The small molecule below binds the protein below.
Small molecule (SMILES): Nc1ncnc2c1ncn2[C@@H]1O[C@H](CO[P](=O)(O)O[P](=O)(O)NP(=O)(O)O)[C@@H](O)[C@H]1O

Binding-site contacts:
Ligand atom C6 contacts residue SER219 of chain 2.A at 3.8 Å.
Ligand atom N3B contacts residue GLY10 of chain 2.A at 3.5 Å.
Ligand atom N6 contacts residue GLU265 of chain 2.A at 2.7 Å (salt-bridge).
Ligand atom C2 contacts residue SER219 of chain 2.A at 3.1 Å.
Ligand atom O2A contacts residue GLY131 of chain 2.A at 3.5 Å.
Ligand atom PB contacts residue THR132 of chain 2.A at 3.6 Å.
Ligand atom C5' contacts residue GLY131 of chain 2.A at 3.8 Å.
Ligand atom O1A contacts residue GLY261 of chain 2.A at 3.6 Å.
Ligand atom O3' contacts residue GLY181 of chain 2.A at 3.4 Å.
Ligand atom N3 contacts residue GLY215 of chain 2.A at 3.4 Å.
Ligand atom O1B contacts residue THR132 of chain 2.A at 2.7 Å (h-bond).
Ligand atom N7 contacts residue GLY261 of chain 2.A at 3.4 Å.
Ligand atom O3A contacts residue LYS13 of chain 2.A at 3.6 Å.
Ligand atom C1' contacts residue GLY181 of chain 2.A at 3.8 Å.
Ligand atom O5' contacts residue THR132 of chain 2.A at 3.2 Å (h-bond).
Ligand atom O3' contacts residue ARG182 of chain 2.A at 3.4 Å (salt-bridge).
Ligand atom O2B contacts residue THR12 of chain 2.A at 2.8 Å (h-bond).
Ligand atom O2A contacts residue GLY261 of chain 2.A at 2.9 Å (h-bond).
Ligand atom C5 contacts residue VAL262 of chain 2.A at 3.8 Å (hydrophobic).
Ligand atom O2B contacts residue GLY10 of chain 2.A at 3.4 Å.
Ligand atom C6 contacts residue VAL262 of chain 2.A at 3.7 Å (hydrophobic).
Ligand atom C2 contacts residue VAL262 of chain 2.A at 3.6 Å (hydrophobic).
Ligand atom O2' contacts residue GLY215 of chain 2.A at 3.4 Å.
Ligand atom C5' contacts residue THR132 of chain 2.A at 3.6 Å.
Ligand atom C2 contacts residue GLY215 of chain 2.A at 3.0 Å.
Ligand atom O5' contacts residue GLY131 of chain 2.A at 3.0 Å.
Ligand atom N1 contacts residue VAL262 of chain 2.A at 3.6 Å.
Ligand atom N7 contacts residue VAL262 of chain 2.A at 3.7 Å.
Ligand atom N6 contacts residue GLY261 of chain 2.A at 3.6 Å.
Ligand atom N1 contacts residue GLY215 of chain 2.A at 3.6 Å.
Ligand atom C6 contacts residue GLU265 of chain 2.A at 3.7 Å.
Ligand atom O2B contacts residue GLY11 of chain 2.A at 3.4 Å (h-bond).
Ligand atom C4' contacts residue THR132 of chain 2.A at 3.7 Å.
Ligand atom O2B contacts residue LYS13 of chain 2.A at 2.8 Å (salt-bridge).
Ligand atom O4' contacts residue GLY181 of chain 2.A at 3.4 Å.
Ligand atom N1 contacts residue SER219 of chain 2.A at 2.6 Å (h-bond).
Ligand atom C4' contacts residue GLY131 of chain 2.A at 3.5 Å.
Ligand atom O1A contacts residue LYS13 of chain 2.A at 2.5 Å (salt-bridge).
Ligand atom N1 contacts residue GLU265 of chain 2.A at 3.8 Å.
Ligand atom O2B contacts residue THR132 of chain 2.A at 3.6 Å (h-bond).

Sequence of chain 2.A:
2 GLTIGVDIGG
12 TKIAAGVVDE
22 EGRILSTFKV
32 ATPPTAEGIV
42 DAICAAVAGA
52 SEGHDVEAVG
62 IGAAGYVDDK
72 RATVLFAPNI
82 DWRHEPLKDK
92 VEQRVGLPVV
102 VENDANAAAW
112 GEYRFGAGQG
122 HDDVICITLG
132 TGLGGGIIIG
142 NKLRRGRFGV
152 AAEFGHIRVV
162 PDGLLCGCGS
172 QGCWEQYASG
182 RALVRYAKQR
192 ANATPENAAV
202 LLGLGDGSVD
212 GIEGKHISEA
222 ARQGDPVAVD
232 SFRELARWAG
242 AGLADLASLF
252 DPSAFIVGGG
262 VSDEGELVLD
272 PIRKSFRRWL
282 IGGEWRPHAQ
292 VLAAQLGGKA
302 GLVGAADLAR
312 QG